The small molecule below binds the protein below.
Small molecule (SMILES): CC(=O)N[C@@H]1[C@@H](O)[C@H](O)[C@@H](CO)O[C@H]1O

Binding-site contacts:
Ligand atom C3 contacts residue ASN319 of chain 1.A at 3.8 Å.
Ligand atom C4 contacts residue ASN319 of chain 1.A at 4.3 Å.
Ligand atom O5 contacts residue ASN319 of chain 1.A at 2.4 Å (h-bond).
Ligand atom O6 contacts residue ASN319 of chain 1.A at 4.0 Å.
Ligand atom C8 contacts residue ASN319 of chain 1.A at 4.2 Å.
Ligand atom C2 contacts residue ASN319 of chain 1.A at 2.5 Å.
Ligand atom N2 contacts residue ASN319 of chain 1.A at 2.9 Å (h-bond).
Ligand atom C7 contacts residue ASN319 of chain 1.A at 3.0 Å.
Ligand atom O7 contacts residue ASN319 of chain 1.A at 2.9 Å (h-bond).
Ligand atom C1 contacts residue ASN319 of chain 1.A at 1.4 Å.
Ligand atom C5 contacts residue ASN319 of chain 1.A at 3.7 Å.

Sequence of chain 1.A:
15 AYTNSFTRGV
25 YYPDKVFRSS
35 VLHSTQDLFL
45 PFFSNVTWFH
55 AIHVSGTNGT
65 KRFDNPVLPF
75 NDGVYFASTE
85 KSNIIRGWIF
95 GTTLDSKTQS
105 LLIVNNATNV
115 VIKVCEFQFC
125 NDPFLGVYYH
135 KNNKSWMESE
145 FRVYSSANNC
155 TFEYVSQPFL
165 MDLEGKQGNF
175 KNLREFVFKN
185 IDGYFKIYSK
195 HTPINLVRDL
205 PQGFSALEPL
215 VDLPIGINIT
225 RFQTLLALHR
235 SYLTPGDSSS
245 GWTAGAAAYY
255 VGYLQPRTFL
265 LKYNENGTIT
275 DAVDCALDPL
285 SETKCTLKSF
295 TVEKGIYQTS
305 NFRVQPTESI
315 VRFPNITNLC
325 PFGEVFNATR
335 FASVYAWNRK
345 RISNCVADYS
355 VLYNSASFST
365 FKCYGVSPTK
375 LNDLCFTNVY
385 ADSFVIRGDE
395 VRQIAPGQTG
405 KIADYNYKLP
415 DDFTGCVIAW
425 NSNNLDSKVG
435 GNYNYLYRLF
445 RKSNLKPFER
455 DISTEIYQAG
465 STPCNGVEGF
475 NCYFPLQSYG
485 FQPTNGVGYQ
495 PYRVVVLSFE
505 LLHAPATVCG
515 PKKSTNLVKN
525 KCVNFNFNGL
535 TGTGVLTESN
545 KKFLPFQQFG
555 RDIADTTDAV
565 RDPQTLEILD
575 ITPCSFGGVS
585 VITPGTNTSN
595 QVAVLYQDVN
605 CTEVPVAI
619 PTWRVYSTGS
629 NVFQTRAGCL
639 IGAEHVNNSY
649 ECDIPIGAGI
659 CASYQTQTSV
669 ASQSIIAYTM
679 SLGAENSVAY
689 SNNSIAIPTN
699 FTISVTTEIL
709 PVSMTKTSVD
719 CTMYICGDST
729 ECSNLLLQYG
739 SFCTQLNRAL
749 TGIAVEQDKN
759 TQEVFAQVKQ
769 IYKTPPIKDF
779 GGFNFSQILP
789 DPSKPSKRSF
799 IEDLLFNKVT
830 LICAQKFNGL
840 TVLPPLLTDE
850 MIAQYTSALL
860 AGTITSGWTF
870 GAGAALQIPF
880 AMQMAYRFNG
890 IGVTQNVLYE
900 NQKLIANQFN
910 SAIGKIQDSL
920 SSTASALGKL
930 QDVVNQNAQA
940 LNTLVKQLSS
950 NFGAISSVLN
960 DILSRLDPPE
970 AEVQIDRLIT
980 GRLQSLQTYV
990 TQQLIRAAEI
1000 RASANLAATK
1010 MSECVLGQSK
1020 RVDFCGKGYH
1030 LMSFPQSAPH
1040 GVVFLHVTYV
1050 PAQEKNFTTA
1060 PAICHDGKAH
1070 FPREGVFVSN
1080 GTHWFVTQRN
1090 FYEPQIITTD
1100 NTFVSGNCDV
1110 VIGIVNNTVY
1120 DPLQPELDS